A small-molecule ligand and the protein it binds are described below.
Small molecule (SMILES): CC(C)(N)[C@H](N[C@@H]1CCc2cc(C#Cc3ccc(Cn4ccnc4CO)cc3)ccc21)C(=O)NO

Binding-site contacts:
Ligand atom C5 contacts residue THR191 of chain 1.B at 3.6 Å.
Ligand atom O2 contacts residue HIS79 of chain 1.B at 3.6 Å.
Ligand atom C6 contacts residue MET63 of chain 1.B at 3.5 Å (hydrophobic).
Ligand atom C22 contacts residue ZN1 of chain 1.H at 3.1 Å.
Ligand atom O2 contacts residue ASP242 of chain 1.B at 3.5 Å (salt-bridge).
Ligand atom O3 contacts residue HIS265 of chain 1.B at 3.2 Å (h-bond).
Ligand atom N4 contacts residue ZN1 of chain 1.H at 2.1 Å.
Ligand atom C1 contacts residue ASP242 of chain 1.B at 3.4 Å.
Ligand atom N5 contacts residue GLU78 of chain 1.B at 3.2 Å (salt-bridge).
Ligand atom N2 contacts residue THR191 of chain 1.B at 3.2 Å (h-bond).
Ligand atom C27 contacts residue ASP242 of chain 1.B at 3.6 Å.
Ligand atom N5 contacts residue HIS265 of chain 1.B at 2.9 Å (h-bond).
Ligand atom N5 contacts residue ASP242 of chain 1.B at 3.6 Å.
Ligand atom N5 contacts residue ZN1 of chain 1.G at 2.9 Å.
Ligand atom C25 contacts residue ILE198 of chain 1.B at 3.6 Å (hydrophobic).
Ligand atom C22 contacts residue GLU199 of chain 1.B at 3.4 Å.
Ligand atom C16 contacts residue ILE198 of chain 1.B at 3.4 Å (hydrophobic).
Ligand atom O1 contacts residue ZN1 of chain 1.H at 2.1 Å.
Ligand atom O2 contacts residue ZN1 of chain 1.G at 2.0 Å.
Ligand atom C23 contacts residue ZN1 of chain 1.H at 2.9 Å.
Ligand atom C27 contacts residue THR191 of chain 1.B at 3.3 Å.
Ligand atom C10 contacts residue THR191 of chain 1.B at 3.3 Å.
Ligand atom O2 contacts residue THR191 of chain 1.B at 2.5 Å (h-bond).
Ligand atom C24 contacts residue ARG202 of chain 1.B at 3.6 Å.
Ligand atom C26 contacts residue ARG202 of chain 1.B at 3.6 Å.
Ligand atom C25 contacts residue ARG202 of chain 1.B at 3.2 Å.
Ligand atom O3 contacts residue GLU78 of chain 1.B at 2.4 Å (salt-bridge).
Ligand atom O2 contacts residue HIS238 of chain 1.B at 2.9 Å (h-bond).
Ligand atom C25 contacts residue GLY210 of chain 1.B at 3.6 Å.
Ligand atom O3 contacts residue ZN1 of chain 1.G at 2.2 Å.
Ligand atom N2 contacts residue PHE192 of chain 1.B at 3.6 Å.
Ligand atom C22 contacts residue MET195 of chain 1.B at 3.3 Å (hydrophobic).
Ligand atom N4 contacts residue GLU199 of chain 1.B at 3.5 Å (salt-bridge).
Ligand atom C26 contacts residue ILE198 of chain 1.B at 3.2 Å (hydrophobic).
Ligand atom O3 contacts residue HIS79 of chain 1.B at 3.1 Å (h-bond).
Ligand atom C16 contacts residue GLY210 of chain 1.B at 3.6 Å.
Ligand atom C10 contacts residue PHE192 of chain 1.B at 3.4 Å (hydrophobic).
Ligand atom C27 contacts residue ZN1 of chain 1.G at 2.9 Å.
Ligand atom C24 contacts residue ZN1 of chain 1.H at 3.0 Å.
Ligand atom O3 contacts residue ASP242 of chain 1.B at 3.1 Å (salt-bridge).

Sequence of chain 1.B:
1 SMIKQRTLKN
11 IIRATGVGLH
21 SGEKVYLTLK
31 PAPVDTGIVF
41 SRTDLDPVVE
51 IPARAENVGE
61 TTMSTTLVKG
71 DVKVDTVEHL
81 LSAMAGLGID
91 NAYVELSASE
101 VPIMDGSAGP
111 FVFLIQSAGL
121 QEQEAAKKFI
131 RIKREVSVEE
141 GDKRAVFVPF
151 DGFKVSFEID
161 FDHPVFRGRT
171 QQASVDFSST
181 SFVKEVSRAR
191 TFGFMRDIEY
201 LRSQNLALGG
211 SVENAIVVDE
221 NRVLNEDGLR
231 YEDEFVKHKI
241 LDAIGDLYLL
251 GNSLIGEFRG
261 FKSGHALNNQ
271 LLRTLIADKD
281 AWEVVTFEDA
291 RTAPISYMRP